A small-molecule ligand and the protein it binds are described below.
Small molecule (SMILES): CC(=O)N[C@H]1[C@H]([C@H](O)[C@H](O)CO)O[C@@](O)(C(=O)O)C[C@@H]1O

Binding-site contacts:
Ligand atom O1B contacts residue SER147 of chain 4.A at 3.1 Å (h-bond).
Ligand atom O4 contacts residue TYR145 of chain 4.A at 4.2 Å.
Ligand atom C1 contacts residue SER147 of chain 4.A at 3.6 Å.
Ligand atom C11 contacts residue TYR145 of chain 4.A at 3.7 Å (hydrophobic).
Ligand atom O1B contacts residue ALA146 of chain 4.A at 3.2 Å.
Ligand atom O1A contacts residue SER147 of chain 4.A at 2.8 Å (h-bond).
Ligand atom O1A contacts residue ALA146 of chain 4.A at 4.2 Å.
Ligand atom C5 contacts residue TYR145 of chain 4.A at 3.3 Å (hydrophobic).
Ligand atom C7 contacts residue TYR145 of chain 4.A at 3.8 Å (hydrophobic).
Ligand atom O1B contacts residue ASN148 of chain 4.A at 4.3 Å.
Ligand atom C9 contacts residue TYR145 of chain 4.A at 4.2 Å (hydrophobic).
Ligand atom C10 contacts residue TYR145 of chain 4.A at 3.6 Å (hydrophobic).
Ligand atom O8 contacts residue ALA146 of chain 4.A at 3.3 Å.
Ligand atom C11 contacts residue ARG143 of chain 4.A at 4.0 Å.
Ligand atom N5 contacts residue TYR145 of chain 4.A at 2.6 Å (h-bond).
Ligand atom C1 contacts residue ALA146 of chain 4.A at 3.9 Å (hydrophobic).
Ligand atom C6 contacts residue TYR145 of chain 4.A at 3.4 Å (hydrophobic).
Ligand atom C4 contacts residue TYR145 of chain 4.A at 3.6 Å (hydrophobic).
Ligand atom C8 contacts residue ALA146 of chain 4.A at 4.4 Å (hydrophobic).
Ligand atom C6 contacts residue ALA146 of chain 4.A at 4.2 Å (hydrophobic).

Sequence of chain 4.A:
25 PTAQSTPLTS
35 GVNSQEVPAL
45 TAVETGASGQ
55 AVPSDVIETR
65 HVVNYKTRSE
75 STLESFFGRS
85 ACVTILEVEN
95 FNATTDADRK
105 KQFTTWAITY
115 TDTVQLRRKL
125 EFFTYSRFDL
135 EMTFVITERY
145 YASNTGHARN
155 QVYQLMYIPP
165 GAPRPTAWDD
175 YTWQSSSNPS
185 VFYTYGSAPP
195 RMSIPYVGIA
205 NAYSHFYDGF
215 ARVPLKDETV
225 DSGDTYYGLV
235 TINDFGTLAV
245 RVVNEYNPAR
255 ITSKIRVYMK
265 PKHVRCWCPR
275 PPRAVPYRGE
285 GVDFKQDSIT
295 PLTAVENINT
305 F